Binding-site contacts:
Ligand atom C5 contacts residue VAL196 of chain 32.B at 3.8 Å (hydrophobic).
Ligand atom C10 contacts residue MET132 of chain 32.B at 3.3 Å (hydrophobic).
Ligand atom N4 contacts residue LEU134 of chain 32.B at 3.7 Å.
Ligand atom C25 contacts residue SER206 of chain 32.B at 3.8 Å.
Ligand atom O14 contacts residue MET132 of chain 32.B at 3.4 Å.
Ligand atom N3 contacts residue LEU240 of chain 32.B at 3.5 Å.
Ligand atom C3 contacts residue ALA24 of chain 32.D at 3.5 Å (hydrophobic).
Ligand atom C20 contacts residue TYR205 of chain 32.B at 3.5 Å (hydrophobic).
Ligand atom C7 contacts residue VAL196 of chain 32.B at 3.6 Å (hydrophobic).
Ligand atom C17 contacts residue PHE237 of chain 32.B at 3.7 Å (hydrophobic).
Ligand atom C25 contacts residue ASP236 of chain 32.B at 3.5 Å.
Ligand atom C3 contacts residue TYR159 of chain 32.B at 3.6 Å (hydrophobic).
Ligand atom C1 contacts residue PRO181 of chain 32.B at 3.7 Å (hydrophobic).
Ligand atom C8 contacts residue VAL199 of chain 32.B at 3.7 Å (hydrophobic).
Ligand atom C18 contacts residue TYR112 of chain 32.B at 3.7 Å (hydrophobic).
Ligand atom C4 contacts residue TYR159 of chain 32.B at 3.5 Å (hydrophobic).
Ligand atom C17 contacts residue TYR112 of chain 32.B at 3.8 Å (hydrophobic).
Ligand atom O23 contacts residue PHE237 of chain 32.B at 3.8 Å.
Ligand atom C2 contacts residue TYR159 of chain 32.B at 3.5 Å (hydrophobic).
Ligand atom C7 contacts residue TYR159 of chain 32.B at 3.7 Å (hydrophobic).
Ligand atom C12 contacts residue PHE237 of chain 32.B at 3.5 Å (hydrophobic).
Ligand atom C10 contacts residue ILE110 of chain 32.B at 3.5 Å (hydrophobic).
Ligand atom N3 contacts residue ILE194 of chain 32.B at 3.6 Å.
Ligand atom N6 contacts residue VAL196 of chain 32.B at 3.9 Å.
Ligand atom O23 contacts residue TYR112 of chain 32.B at 3.5 Å.
Ligand atom C8 contacts residue VAL196 of chain 32.B at 3.6 Å (hydrophobic).
Ligand atom N3 contacts residue TYR159 of chain 32.B at 3.9 Å.
Ligand atom N4 contacts residue LEU240 of chain 32.B at 3.6 Å.
Ligand atom C21 contacts residue PHE237 of chain 32.B at 3.7 Å (hydrophobic).
Ligand atom C11 contacts residue ILE110 of chain 32.B at 3.6 Å (hydrophobic).
Ligand atom C4 contacts residue VAL196 of chain 32.B at 3.9 Å (hydrophobic).
Ligand atom C19 contacts residue TYR205 of chain 32.B at 3.7 Å (hydrophobic).
Ligand atom C18 contacts residue PHE237 of chain 32.B at 3.6 Å (hydrophobic).
Ligand atom C13 contacts residue VAL199 of chain 32.B at 3.7 Å (hydrophobic).
Ligand atom O22 contacts residue TYR112 of chain 32.B at 3.5 Å.
Ligand atom C11 contacts residue LEU134 of chain 32.B at 3.8 Å (hydrophobic).
Ligand atom C13 contacts residue MET132 of chain 32.B at 3.8 Å (hydrophobic).
Ligand atom C2 contacts residue ILE194 of chain 32.B at 3.5 Å (hydrophobic).
Ligand atom O22 contacts residue TYR205 of chain 32.B at 3.8 Å.
Ligand atom C21 contacts residue TYR112 of chain 32.B at 3.3 Å (hydrophobic).

Sequence of chain 32.B:
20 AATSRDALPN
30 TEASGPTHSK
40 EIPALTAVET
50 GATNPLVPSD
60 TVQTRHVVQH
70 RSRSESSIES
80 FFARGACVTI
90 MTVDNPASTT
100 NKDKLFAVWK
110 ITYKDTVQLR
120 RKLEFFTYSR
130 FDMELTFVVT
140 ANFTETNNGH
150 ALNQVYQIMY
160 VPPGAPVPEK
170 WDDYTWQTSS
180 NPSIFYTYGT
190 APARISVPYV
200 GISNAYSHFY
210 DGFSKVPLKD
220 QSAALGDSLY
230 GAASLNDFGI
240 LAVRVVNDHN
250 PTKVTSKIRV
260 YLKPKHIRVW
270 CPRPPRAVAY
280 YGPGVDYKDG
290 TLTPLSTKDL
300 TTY

Sequence of chain 32.D:
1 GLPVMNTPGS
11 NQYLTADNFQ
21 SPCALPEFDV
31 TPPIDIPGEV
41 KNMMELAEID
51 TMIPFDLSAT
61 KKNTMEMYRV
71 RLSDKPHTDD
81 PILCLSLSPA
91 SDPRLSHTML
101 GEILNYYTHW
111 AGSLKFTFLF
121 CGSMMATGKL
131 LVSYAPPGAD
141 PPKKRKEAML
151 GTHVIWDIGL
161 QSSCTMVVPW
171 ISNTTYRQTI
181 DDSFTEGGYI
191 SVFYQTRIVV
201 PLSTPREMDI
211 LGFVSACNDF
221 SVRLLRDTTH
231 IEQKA

A small-molecule ligand and the protein it binds are described below.
Small molecule (SMILES): CCOC(=O)c1ccc(OCCC2CCN(c3ccc(C)nn3)CC2)cc1